Sequence of chain 33.D:
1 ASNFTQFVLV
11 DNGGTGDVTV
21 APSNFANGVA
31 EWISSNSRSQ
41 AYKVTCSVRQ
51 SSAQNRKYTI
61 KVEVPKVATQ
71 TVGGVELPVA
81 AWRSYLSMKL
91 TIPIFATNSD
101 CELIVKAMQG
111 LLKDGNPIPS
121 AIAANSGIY

Sequence of chain 33.C:
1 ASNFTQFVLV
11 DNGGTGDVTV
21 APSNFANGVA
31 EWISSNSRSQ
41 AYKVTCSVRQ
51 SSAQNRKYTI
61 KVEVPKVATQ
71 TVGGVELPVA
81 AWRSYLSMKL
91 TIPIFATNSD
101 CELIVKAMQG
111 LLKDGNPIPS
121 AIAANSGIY

The small molecule below binds the protein below.
Small molecule (SMILES): Nc1ccn([C@@H]2O[C@H](CO[P](=O)(O)O[C@H]3[C@@H](O)[C@H](n4cnc5c(N)ncnc54)O[C@@H]3CO[P](=O)(O)O[C@H]3[C@@H](O)[C@H](n4cnc5c(=O)nc(N)[nH]c54)O[C@@H]3CO[P](=O)(O)O[C@H]3[C@@H](O)[C@H](n4cnc5c(N)ncnc54)O[C@@H]3CO[P](=O)(O)O[C@H]3[C@@H](O)[C@H](n4cnc5c(N)ncnc54)O[C@@H]3CO[P](=O)(O)O[C@H]3[C@@H](O)[C@H](n4ccc(=O)[nH]c4=O)O[C@@H]3CO[P](=O)(O)O[C@H]3[C@@H](O)[C@H](n4ccc(N)nc4=O)O[C@@H]3CO[P](=O)(O)O[C@H]3[C@@H](O)[C@H](n4ccc(=O)[nH]c4=O)O[C@@H]3CO[P](=O)(O)O[C@H]3[C@@H](O)[C@H](n4cnc5c(=O)nc(N)[nH]c54)O[C@@H]3COPO)[C@@H](O)[C@H]2O)c(=O)n1

Binding-site contacts:
Ligand atom N6 contacts residue THR45 of chain 33.C at 2.9 Å (h-bond).
Ligand atom OP1 contacts residue SER52 of chain 33.D at 2.9 Å (h-bond).
Ligand atom O3' contacts residue ARG49 of chain 33.D at 3.0 Å (salt-bridge).
Ligand atom OP2 contacts residue LYS57 of chain 33.D at 3.2 Å (salt-bridge).
Ligand atom OP1 contacts residue ARG49 of chain 33.D at 2.5 Å (salt-bridge).
Ligand atom OP2 contacts residue TYR85 of chain 33.C at 2.9 Å (h-bond).
Ligand atom OP1 contacts residue SER51 of chain 33.D at 2.8 Å (h-bond).
Ligand atom C2 contacts residue SER47 of chain 33.C at 3.2 Å.
Ligand atom P contacts residue ARG49 of chain 33.D at 3.2 Å.
Ligand atom OP2 contacts residue LYS89 of chain 33.D at 3.4 Å (salt-bridge).
Ligand atom O5' contacts residue ARG49 of chain 33.D at 3.6 Å (salt-bridge).
Ligand atom N7 contacts residue LYS61 of chain 33.C at 3.5 Å.
Ligand atom N6 contacts residue THR59 of chain 33.C at 2.9 Å (h-bond).
Ligand atom OP1 contacts residue LYS57 of chain 33.D at 2.8 Å.
Ligand atom C5 contacts residue THR45 of chain 33.C at 3.2 Å.
Ligand atom C5 contacts residue TYR85 of chain 33.C at 3.7 Å (hydrophobic).
Ligand atom N7 contacts residue THR45 of chain 33.C at 2.5 Å (h-bond).
Ligand atom OP2 contacts residue ASN55 of chain 33.D at 3.5 Å (h-bond).
Ligand atom OP1 contacts residue ASN55 of chain 33.D at 3.4 Å (h-bond).
Ligand atom C6 contacts residue TYR85 of chain 33.C at 3.7 Å (hydrophobic).
Ligand atom N1 contacts residue SER47 of chain 33.C at 2.8 Å (h-bond).
Ligand atom C8 contacts residue TYR85 of chain 33.C at 3.7 Å (hydrophobic).
Ligand atom P contacts residue SER51 of chain 33.D at 3.4 Å.
Ligand atom C6 contacts residue THR45 of chain 33.C at 3.5 Å.
Ligand atom C8 contacts residue THR45 of chain 33.C at 3.6 Å.
Ligand atom O3' contacts residue SER51 of chain 33.D at 3.4 Å.
Ligand atom N7 contacts residue TYR85 of chain 33.C at 3.6 Å.
Ligand atom OP2 contacts residue LYS89 of chain 33.D at 3.5 Å (salt-bridge).
Ligand atom OP2 contacts residue SER51 of chain 33.D at 3.5 Å (h-bond).
Ligand atom C5' contacts residue TYR85 of chain 33.C at 3.7 Å (hydrophobic).
Ligand atom C5' contacts residue ARG49 of chain 33.D at 3.1 Å.
Ligand atom N6 contacts residue THR91 of chain 33.D at 3.4 Å (h-bond).
Ligand atom OP2 contacts residue LYS57 of chain 33.D at 2.6 Å (salt-bridge).
Ligand atom OP2 contacts residue LYS43 of chain 33.C at 3.0 Å (salt-bridge).
Ligand atom P contacts residue LYS57 of chain 33.D at 3.2 Å.
Ligand atom O5' contacts residue LYS57 of chain 33.D at 3.1 Å (salt-bridge).
Ligand atom O2' contacts residue GLU63 of chain 33.C at 3.6 Å.
Ligand atom P contacts residue LYS89 of chain 33.D at 3.4 Å.
Ligand atom N1 contacts residue THR59 of chain 33.C at 3.5 Å.
Ligand atom OP1 contacts residue LYS89 of chain 33.D at 3.3 Å (salt-bridge).